This protein binds this small molecule.
Small molecule (SMILES): NCc1ccccc1Oc1ccccc1

Sequence of chain 1.A:
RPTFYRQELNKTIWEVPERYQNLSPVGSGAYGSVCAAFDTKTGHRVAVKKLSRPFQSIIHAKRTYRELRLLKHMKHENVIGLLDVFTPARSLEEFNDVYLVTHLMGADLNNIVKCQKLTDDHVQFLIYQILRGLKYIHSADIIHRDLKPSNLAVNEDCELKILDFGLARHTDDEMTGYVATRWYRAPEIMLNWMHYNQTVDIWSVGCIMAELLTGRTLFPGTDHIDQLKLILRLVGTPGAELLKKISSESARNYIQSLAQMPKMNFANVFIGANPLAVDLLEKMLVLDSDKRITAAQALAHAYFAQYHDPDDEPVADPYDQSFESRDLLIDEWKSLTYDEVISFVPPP

Binding-site contacts:
Ligand atom C4 contacts residue VAL273 of chain 1.A at 3.7 Å (hydrophobic).
Ligand atom C12 contacts residue LEU238 of chain 1.A at 4.5 Å (hydrophobic).
Ligand atom C5 contacts residue VAL273 of chain 1.A at 3.5 Å (hydrophobic).
Ligand atom O contacts residue LEU222 of chain 1.A at 3.1 Å (h-bond).
Ligand atom C4 contacts residue PHE274 of chain 1.A at 3.9 Å (hydrophobic).
Ligand atom C6 contacts residue LEU222 of chain 1.A at 3.7 Å (hydrophobic).
Ligand atom C contacts residue THR221 of chain 1.A at 3.8 Å.
Ligand atom C5 contacts residue PHE274 of chain 1.A at 4.2 Å (hydrophobic).
Ligand atom C5 contacts residue LEU222 of chain 1.A at 3.5 Å (hydrophobic).
Ligand atom C11 contacts residue LEU234 of chain 1.A at 3.4 Å (hydrophobic).
Ligand atom C1 contacts residue THR221 of chain 1.A at 4.2 Å.
Ligand atom C12 contacts residue PHE223 of chain 1.A at 4.1 Å (hydrophobic).
Ligand atom C3 contacts residue THR218 of chain 1.A at 3.9 Å.
Ligand atom C9 contacts residue MET268 of chain 1.A at 4.2 Å (hydrophobic).
Ligand atom C9 contacts residue LEU238 of chain 1.A at 4.2 Å (hydrophobic).
Ligand atom C4 contacts residue LEU222 of chain 1.A at 4.4 Å (hydrophobic).
Ligand atom C11 contacts residue PHE223 of chain 1.A at 4.3 Å (hydrophobic).
Ligand atom C12 contacts residue LEU222 of chain 1.A at 3.6 Å (hydrophobic).
Ligand atom C10 contacts residue LEU238 of chain 1.A at 3.8 Å (hydrophobic).
Ligand atom C4 contacts residue THR218 of chain 1.A at 4.1 Å.
Ligand atom N contacts residue LEU222 of chain 1.A at 3.0 Å (h-bond).
Ligand atom C7 contacts residue LEU222 of chain 1.A at 3.8 Å (hydrophobic).
Ligand atom C10 contacts residue LEU234 of chain 1.A at 4.3 Å (hydrophobic).
Ligand atom C9 contacts residue VAL273 of chain 1.A at 4.3 Å (hydrophobic).
Ligand atom C contacts residue LEU222 of chain 1.A at 4.2 Å (hydrophobic).
Ligand atom C2 contacts residue ARG220 of chain 1.A at 4.1 Å.
Ligand atom C1 contacts residue LEU222 of chain 1.A at 4.4 Å (hydrophobic).
Ligand atom C8 contacts residue VAL273 of chain 1.A at 4.0 Å (hydrophobic).
Ligand atom C9 contacts residue ARG237 of chain 1.A at 4.1 Å.
Ligand atom C12 contacts residue LEU234 of chain 1.A at 4.2 Å (hydrophobic).
Ligand atom N contacts residue PRO224 of chain 1.A at 3.7 Å.
Ligand atom C10 contacts residue ARG237 of chain 1.A at 4.2 Å.
Ligand atom C10 contacts residue MET268 of chain 1.A at 4.0 Å (hydrophobic).
Ligand atom N contacts residue THR221 of chain 1.A at 3.0 Å (h-bond).
Ligand atom C11 contacts residue LEU238 of chain 1.A at 3.7 Å (hydrophobic).